Binding-site contacts:
Ligand atom CA2 contacts residue MET9 of chain 2.A at 3.5 Å (hydrophobic).
Ligand atom O3 contacts residue TRP22 of chain 2.A at 3.7 Å.
Ligand atom O20 contacts residue SER10 of chain 2.A at 3.9 Å.
Ligand atom C2 contacts residue LEU20 of chain 2.A at 3.7 Å (hydrophobic).
Ligand atom C20 contacts residue LEU21 of chain 2.A at 3.4 Å (hydrophobic).
Ligand atom O20 contacts residue THR12 of chain 2.A at 3.0 Å (h-bond).
Ligand atom C3 contacts residue LEU20 of chain 2.A at 3.9 Å (hydrophobic).
Ligand atom C20 contacts residue GLN27 of chain 2.A at 3.5 Å.
Ligand atom OA1 contacts residue MET9 of chain 2.A at 3.1 Å (h-bond).
Ligand atom O20 contacts residue PRO11 of chain 2.A at 3.5 Å.
Ligand atom C14 contacts residue TYR8 of chain 2.A at 3.7 Å (hydrophobic).
Ligand atom C7 contacts residue SER10 of chain 2.A at 3.6 Å.
Ligand atom O20 contacts residue LEU20 of chain 2.A at 3.7 Å.
Ligand atom C20 contacts residue THR12 of chain 2.A at 3.7 Å.
Ligand atom C5 contacts residue GLY23 of chain 2.A at 3.0 Å.
Ligand atom C17 contacts residue TYR8 of chain 2.A at 3.6 Å (hydrophobic).
Ligand atom CA1 contacts residue MET9 of chain 2.A at 3.0 Å (hydrophobic).
Ligand atom C17 contacts residue MET9 of chain 2.A at 3.6 Å (hydrophobic).
Ligand atom C14 contacts residue MET9 of chain 2.A at 3.7 Å (hydrophobic).
Ligand atom O4 contacts residue GLY23 of chain 2.A at 2.6 Å (h-bond).
Ligand atom O20 contacts residue LEU21 of chain 2.A at 2.8 Å (h-bond).
Ligand atom C7 contacts residue PRO11 of chain 2.A at 3.8 Å (hydrophobic).
Ligand atom C4 contacts residue GLY23 of chain 2.A at 3.3 Å.
Ligand atom C6 contacts residue GLN27 of chain 2.A at 3.4 Å.
Ligand atom C7 contacts residue GLN27 of chain 2.A at 3.6 Å.
Ligand atom C19 contacts residue LEU20 of chain 2.A at 3.6 Å (hydrophobic).
Ligand atom OA2 contacts residue SER10 of chain 2.A at 3.8 Å.
Ligand atom C20 contacts residue TYR8 of chain 2.A at 3.5 Å (hydrophobic).
Ligand atom C16 contacts residue LEU24 of chain 2.A at 3.5 Å (hydrophobic).
Ligand atom C5 contacts residue LEU21 of chain 2.A at 3.3 Å (hydrophobic).
Ligand atom OA2 contacts residue MET9 of chain 2.A at 3.4 Å (h-bond).
Ligand atom O9 contacts residue PRO11 of chain 2.A at 3.0 Å.
Ligand atom C20 contacts residue SER10 of chain 2.A at 3.4 Å.
Ligand atom C6 contacts residue GLY23 of chain 2.A at 3.9 Å.
Ligand atom C20 contacts residue PRO11 of chain 2.A at 3.8 Å (hydrophobic).
Ligand atom O3 contacts residue LEU20 of chain 2.A at 3.9 Å.
Ligand atom C6 contacts residue LEU21 of chain 2.A at 3.9 Å (hydrophobic).
Ligand atom C5 contacts residue GLN27 of chain 2.A at 3.8 Å.
Ligand atom C7 contacts residue TYR8 of chain 2.A at 3.9 Å (hydrophobic).
Ligand atom O3 contacts residue GLY23 of chain 2.A at 3.1 Å (h-bond).

A protein and the small-molecule ligand that binds it are described below.
Small molecule (SMILES): CC(=O)O[C@@]12[C@H](O)[C@@H](C)[C@@]3(O)[C@@H](C=C(CO)C[C@]4(O)C(=O)C(C)=C[C@@H]34)[C@@H]1C2(C)C

Sequence of chain 2.A:
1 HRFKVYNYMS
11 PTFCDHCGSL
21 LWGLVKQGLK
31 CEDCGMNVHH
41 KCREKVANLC